The small molecule below binds the protein below.
Small molecule (SMILES): Oc1ccc(I)cc1

Sequence of chain 1.B:
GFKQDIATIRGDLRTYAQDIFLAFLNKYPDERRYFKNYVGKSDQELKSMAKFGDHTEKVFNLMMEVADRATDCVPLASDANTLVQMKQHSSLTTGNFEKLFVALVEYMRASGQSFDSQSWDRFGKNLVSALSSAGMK

Binding-site contacts:
Ligand atom C4 contacts residue VAL59 of chain 1.B at 3.6 Å (hydrophobic).
Ligand atom O4 contacts residue HIS55 of chain 1.B at 3.2 Å.
Ligand atom C3 contacts residue PHE35 of chain 1.B at 4.4 Å (hydrophobic).
Ligand atom C5 contacts residue HEM1 of chain 1.G at 3.4 Å.
Ligand atom C4 contacts residue HEM1 of chain 1.G at 3.7 Å.
Ligand atom C1 contacts residue PHE21 of chain 1.B at 3.6 Å (hydrophobic).
Ligand atom C4 contacts residue PHE21 of chain 1.B at 4.3 Å (hydrophobic).
Ligand atom C3 contacts residue THR56 of chain 1.B at 3.5 Å.
Ligand atom C6 contacts residue VAL59 of chain 1.B at 3.5 Å (hydrophobic).
Ligand atom C3 contacts residue HIS55 of chain 1.B at 4.3 Å.
Ligand atom I1 contacts residue VAL59 of chain 1.B at 4.0 Å.
Ligand atom C6 contacts residue HEM1 of chain 1.G at 3.4 Å.
Ligand atom C6 contacts residue PHE35 of chain 1.B at 3.4 Å (hydrophobic).
Ligand atom O4 contacts residue HEM1 of chain 1.G at 2.9 Å (h-bond).
Ligand atom C4 contacts residue PHE35 of chain 1.B at 3.8 Å (hydrophobic).
Ligand atom C5 contacts residue VAL59 of chain 1.B at 3.5 Å (hydrophobic).
Ligand atom C3 contacts residue PHE21 of chain 1.B at 3.5 Å (hydrophobic).
Ligand atom C5 contacts residue PHE35 of chain 1.B at 3.3 Å (hydrophobic).
Ligand atom C4 contacts residue THR56 of chain 1.B at 4.5 Å.
Ligand atom C2 contacts residue PHE21 of chain 1.B at 3.3 Å (hydrophobic).
Ligand atom C2 contacts residue PHE35 of chain 1.B at 4.5 Å (hydrophobic).
Ligand atom C4 contacts residue HIS55 of chain 1.B at 4.2 Å.
Ligand atom O4 contacts residue PHE35 of chain 1.B at 4.4 Å.
Ligand atom O4 contacts residue VAL59 of chain 1.B at 4.3 Å.
Ligand atom O4 contacts residue TYR38 of chain 1.B at 4.0 Å.
Ligand atom O4 contacts residue THR56 of chain 1.B at 4.2 Å.
Ligand atom C1 contacts residue VAL59 of chain 1.B at 3.6 Å (hydrophobic).
Ligand atom I1 contacts residue LEU100 of chain 1.B at 3.9 Å.
Ligand atom C1 contacts residue PHE35 of chain 1.B at 4.0 Å (hydrophobic).
Ligand atom C1 contacts residue HEM1 of chain 1.G at 4.3 Å.
Ligand atom C2 contacts residue THR56 of chain 1.B at 4.2 Å.
Ligand atom C2 contacts residue VAL59 of chain 1.B at 3.8 Å (hydrophobic).
Ligand atom I1 contacts residue HEM1 of chain 1.G at 3.8 Å.
Ligand atom I1 contacts residue PHE21 of chain 1.B at 3.9 Å.
Ligand atom C3 contacts residue VAL59 of chain 1.B at 3.8 Å (hydrophobic).